Sequence of chain 1.B:
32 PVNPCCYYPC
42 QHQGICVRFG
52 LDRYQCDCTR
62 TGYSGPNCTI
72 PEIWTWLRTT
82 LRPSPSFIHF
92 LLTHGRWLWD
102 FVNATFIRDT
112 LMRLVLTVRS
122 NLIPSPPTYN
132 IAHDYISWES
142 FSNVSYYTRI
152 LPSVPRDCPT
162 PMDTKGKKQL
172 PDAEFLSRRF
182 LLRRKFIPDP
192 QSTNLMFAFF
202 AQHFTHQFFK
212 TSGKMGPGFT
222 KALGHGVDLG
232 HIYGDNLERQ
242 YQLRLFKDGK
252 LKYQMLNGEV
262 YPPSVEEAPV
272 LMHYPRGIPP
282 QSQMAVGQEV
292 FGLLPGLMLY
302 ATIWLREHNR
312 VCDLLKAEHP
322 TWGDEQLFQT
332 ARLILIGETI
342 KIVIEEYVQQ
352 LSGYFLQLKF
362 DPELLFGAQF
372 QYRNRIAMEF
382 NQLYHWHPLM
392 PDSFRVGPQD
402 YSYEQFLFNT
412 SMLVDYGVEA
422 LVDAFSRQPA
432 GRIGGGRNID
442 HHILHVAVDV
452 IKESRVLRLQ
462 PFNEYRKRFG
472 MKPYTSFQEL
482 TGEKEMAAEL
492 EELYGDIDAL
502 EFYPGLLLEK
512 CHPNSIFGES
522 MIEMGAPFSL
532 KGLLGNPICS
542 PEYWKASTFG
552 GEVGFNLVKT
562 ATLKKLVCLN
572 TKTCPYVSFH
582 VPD

Binding-site contacts:
Ligand atom C5 contacts residue MET413 of chain 1.B at 4.3 Å (hydrophobic).
Ligand atom C6 contacts residue ASP416 of chain 1.B at 3.9 Å.
Ligand atom C1 contacts residue TYR402 of chain 1.B at 4.0 Å (hydrophobic).
Ligand atom C5 contacts residue ASN410 of chain 1.B at 3.7 Å.
Ligand atom O6 contacts residue TYR417 of chain 1.B at 4.1 Å.
Ligand atom C1 contacts residue MET413 of chain 1.B at 4.1 Å (hydrophobic).
Ligand atom C1 contacts residue SER412 of chain 1.B at 4.1 Å.
Ligand atom C1 contacts residue GLN406 of chain 1.B at 3.9 Å.
Ligand atom C6 contacts residue MET413 of chain 1.B at 4.0 Å (hydrophobic).
Ligand atom C3 contacts residue ASN410 of chain 1.B at 3.8 Å.
Ligand atom C6 contacts residue TYR402 of chain 1.B at 3.5 Å (hydrophobic).
Ligand atom C8 contacts residue ASP416 of chain 1.B at 3.4 Å.
Ligand atom C4 contacts residue GLN400 of chain 1.B at 4.2 Å.
Ligand atom O7 contacts residue GLN406 of chain 1.B at 3.5 Å.
Ligand atom O6 contacts residue TYR402 of chain 1.B at 4.3 Å.
Ligand atom C2 contacts residue GLN406 of chain 1.B at 3.8 Å.
Ligand atom C5 contacts residue SER412 of chain 1.B at 4.1 Å.
Ligand atom C6 contacts residue GLN400 of chain 1.B at 3.4 Å.
Ligand atom C8 contacts residue GLU405 of chain 1.B at 4.1 Å.
Ligand atom N2 contacts residue GLN406 of chain 1.B at 3.7 Å.
Ligand atom N2 contacts residue ASN410 of chain 1.B at 2.8 Å (h-bond).
Ligand atom O5 contacts residue ASN410 of chain 1.B at 2.4 Å (h-bond).
Ligand atom O5 contacts residue SER412 of chain 1.B at 4.4 Å.
Ligand atom C7 contacts residue ASN410 of chain 1.B at 3.8 Å.
Ligand atom O4 contacts residue GLN400 of chain 1.B at 3.4 Å (h-bond).
Ligand atom O6 contacts residue MET413 of chain 1.B at 4.1 Å.
Ligand atom O5 contacts residue MET413 of chain 1.B at 3.5 Å.
Ligand atom C4 contacts residue ASN410 of chain 1.B at 4.2 Å.
Ligand atom C7 contacts residue GLN406 of chain 1.B at 3.7 Å.
Ligand atom C6 contacts residue TYR417 of chain 1.B at 3.8 Å (hydrophobic).
Ligand atom C4 contacts residue TYR402 of chain 1.B at 4.1 Å (hydrophobic).
Ligand atom C1 contacts residue ASN410 of chain 1.B at 1.4 Å.
Ligand atom O5 contacts residue TYR402 of chain 1.B at 4.1 Å.
Ligand atom C5 contacts residue GLN400 of chain 1.B at 3.7 Å.
Ligand atom O6 contacts residue ASP416 of chain 1.B at 2.7 Å (salt-bridge).
Ligand atom C2 contacts residue ASN410 of chain 1.B at 2.4 Å.
Ligand atom O7 contacts residue ASN410 of chain 1.B at 4.4 Å.
Ligand atom C7 contacts residue ASP416 of chain 1.B at 4.2 Å.
Ligand atom C5 contacts residue ASP416 of chain 1.B at 4.1 Å.
Ligand atom C5 contacts residue TYR402 of chain 1.B at 3.9 Å (hydrophobic).

The small molecule below binds the protein below.
Small molecule (SMILES): CC(=O)N[C@H]1[C@H](O[C@H]2[C@H](O)[C@@H](NC(C)=O)CO[C@@H]2CO)O[C@H](CO)[C@@H](O)[C@@H]1O